The protein below binds the small molecule below.
Small molecule (SMILES): CC(=O)N[C@H]1[C@H](O[C@H]2[C@H](O)[C@@H](NC(C)=O)CO[C@@H]2CO)O[C@H](CO)[C@@H](O)[C@@H]1O

Binding-site contacts:
Ligand atom C1 contacts residue CYS847 of chain 1.C at 4.5 Å (hydrophobic).
Ligand atom C8 contacts residue GLU830 of chain 1.C at 3.6 Å.
Ligand atom O5 contacts residue ASN849 of chain 1.C at 2.3 Å (h-bond).
Ligand atom C8 contacts residue HIS865 of chain 1.C at 4.3 Å.
Ligand atom C7 contacts residue HIS865 of chain 1.C at 4.0 Å.
Ligand atom O6 contacts residue CYS847 of chain 1.C at 3.8 Å.
Ligand atom O3 contacts residue ARG853 of chain 1.C at 3.2 Å (salt-bridge).
Ligand atom C7 contacts residue THR851 of chain 1.C at 3.6 Å.
Ligand atom O6 contacts residue GLU830 of chain 1.C at 3.8 Å.
Ligand atom C7 contacts residue GLN845 of chain 1.C at 4.0 Å.
Ligand atom C8 contacts residue THR851 of chain 1.C at 3.4 Å.
Ligand atom C1 contacts residue ASN849 of chain 1.C at 1.4 Å.
Ligand atom C7 contacts residue ASN849 of chain 1.C at 3.4 Å.
Ligand atom O7 contacts residue GLU830 of chain 1.C at 4.4 Å.
Ligand atom C8 contacts residue ASN849 of chain 1.C at 3.5 Å.
Ligand atom O3 contacts residue HIS865 of chain 1.C at 4.4 Å.
Ligand atom O7 contacts residue ARG853 of chain 1.C at 3.6 Å (salt-bridge).
Ligand atom N2 contacts residue THR851 of chain 1.C at 3.1 Å (h-bond).
Ligand atom N2 contacts residue HIS865 of chain 1.C at 3.8 Å.
Ligand atom C5 contacts residue CYS847 of chain 1.C at 4.2 Å (hydrophobic).
Ligand atom C2 contacts residue ASN849 of chain 1.C at 2.5 Å.
Ligand atom N2 contacts residue ASN849 of chain 1.C at 2.9 Å (h-bond).
Ligand atom O5 contacts residue CYS847 of chain 1.C at 4.5 Å.
Ligand atom C2 contacts residue THR851 of chain 1.C at 4.0 Å.
Ligand atom C7 contacts residue ARG853 of chain 1.C at 3.8 Å.
Ligand atom O7 contacts residue GLN845 of chain 1.C at 3.6 Å (h-bond).
Ligand atom C5 contacts residue ASN849 of chain 1.C at 3.6 Å.
Ligand atom C3 contacts residue ASN849 of chain 1.C at 3.8 Å.
Ligand atom C1 contacts residue THR851 of chain 1.C at 4.0 Å.
Ligand atom C2 contacts residue ARG853 of chain 1.C at 3.9 Å.
Ligand atom N2 contacts residue ARG853 of chain 1.C at 4.2 Å.
Ligand atom O7 contacts residue ASN849 of chain 1.C at 4.3 Å.
Ligand atom C4 contacts residue ASN849 of chain 1.C at 4.2 Å.
Ligand atom C8 contacts residue GLN845 of chain 1.C at 3.8 Å.
Ligand atom C3 contacts residue ARG853 of chain 1.C at 4.1 Å.
Ligand atom C8 contacts residue ARG853 of chain 1.C at 4.5 Å.

Sequence of chain 1.C:
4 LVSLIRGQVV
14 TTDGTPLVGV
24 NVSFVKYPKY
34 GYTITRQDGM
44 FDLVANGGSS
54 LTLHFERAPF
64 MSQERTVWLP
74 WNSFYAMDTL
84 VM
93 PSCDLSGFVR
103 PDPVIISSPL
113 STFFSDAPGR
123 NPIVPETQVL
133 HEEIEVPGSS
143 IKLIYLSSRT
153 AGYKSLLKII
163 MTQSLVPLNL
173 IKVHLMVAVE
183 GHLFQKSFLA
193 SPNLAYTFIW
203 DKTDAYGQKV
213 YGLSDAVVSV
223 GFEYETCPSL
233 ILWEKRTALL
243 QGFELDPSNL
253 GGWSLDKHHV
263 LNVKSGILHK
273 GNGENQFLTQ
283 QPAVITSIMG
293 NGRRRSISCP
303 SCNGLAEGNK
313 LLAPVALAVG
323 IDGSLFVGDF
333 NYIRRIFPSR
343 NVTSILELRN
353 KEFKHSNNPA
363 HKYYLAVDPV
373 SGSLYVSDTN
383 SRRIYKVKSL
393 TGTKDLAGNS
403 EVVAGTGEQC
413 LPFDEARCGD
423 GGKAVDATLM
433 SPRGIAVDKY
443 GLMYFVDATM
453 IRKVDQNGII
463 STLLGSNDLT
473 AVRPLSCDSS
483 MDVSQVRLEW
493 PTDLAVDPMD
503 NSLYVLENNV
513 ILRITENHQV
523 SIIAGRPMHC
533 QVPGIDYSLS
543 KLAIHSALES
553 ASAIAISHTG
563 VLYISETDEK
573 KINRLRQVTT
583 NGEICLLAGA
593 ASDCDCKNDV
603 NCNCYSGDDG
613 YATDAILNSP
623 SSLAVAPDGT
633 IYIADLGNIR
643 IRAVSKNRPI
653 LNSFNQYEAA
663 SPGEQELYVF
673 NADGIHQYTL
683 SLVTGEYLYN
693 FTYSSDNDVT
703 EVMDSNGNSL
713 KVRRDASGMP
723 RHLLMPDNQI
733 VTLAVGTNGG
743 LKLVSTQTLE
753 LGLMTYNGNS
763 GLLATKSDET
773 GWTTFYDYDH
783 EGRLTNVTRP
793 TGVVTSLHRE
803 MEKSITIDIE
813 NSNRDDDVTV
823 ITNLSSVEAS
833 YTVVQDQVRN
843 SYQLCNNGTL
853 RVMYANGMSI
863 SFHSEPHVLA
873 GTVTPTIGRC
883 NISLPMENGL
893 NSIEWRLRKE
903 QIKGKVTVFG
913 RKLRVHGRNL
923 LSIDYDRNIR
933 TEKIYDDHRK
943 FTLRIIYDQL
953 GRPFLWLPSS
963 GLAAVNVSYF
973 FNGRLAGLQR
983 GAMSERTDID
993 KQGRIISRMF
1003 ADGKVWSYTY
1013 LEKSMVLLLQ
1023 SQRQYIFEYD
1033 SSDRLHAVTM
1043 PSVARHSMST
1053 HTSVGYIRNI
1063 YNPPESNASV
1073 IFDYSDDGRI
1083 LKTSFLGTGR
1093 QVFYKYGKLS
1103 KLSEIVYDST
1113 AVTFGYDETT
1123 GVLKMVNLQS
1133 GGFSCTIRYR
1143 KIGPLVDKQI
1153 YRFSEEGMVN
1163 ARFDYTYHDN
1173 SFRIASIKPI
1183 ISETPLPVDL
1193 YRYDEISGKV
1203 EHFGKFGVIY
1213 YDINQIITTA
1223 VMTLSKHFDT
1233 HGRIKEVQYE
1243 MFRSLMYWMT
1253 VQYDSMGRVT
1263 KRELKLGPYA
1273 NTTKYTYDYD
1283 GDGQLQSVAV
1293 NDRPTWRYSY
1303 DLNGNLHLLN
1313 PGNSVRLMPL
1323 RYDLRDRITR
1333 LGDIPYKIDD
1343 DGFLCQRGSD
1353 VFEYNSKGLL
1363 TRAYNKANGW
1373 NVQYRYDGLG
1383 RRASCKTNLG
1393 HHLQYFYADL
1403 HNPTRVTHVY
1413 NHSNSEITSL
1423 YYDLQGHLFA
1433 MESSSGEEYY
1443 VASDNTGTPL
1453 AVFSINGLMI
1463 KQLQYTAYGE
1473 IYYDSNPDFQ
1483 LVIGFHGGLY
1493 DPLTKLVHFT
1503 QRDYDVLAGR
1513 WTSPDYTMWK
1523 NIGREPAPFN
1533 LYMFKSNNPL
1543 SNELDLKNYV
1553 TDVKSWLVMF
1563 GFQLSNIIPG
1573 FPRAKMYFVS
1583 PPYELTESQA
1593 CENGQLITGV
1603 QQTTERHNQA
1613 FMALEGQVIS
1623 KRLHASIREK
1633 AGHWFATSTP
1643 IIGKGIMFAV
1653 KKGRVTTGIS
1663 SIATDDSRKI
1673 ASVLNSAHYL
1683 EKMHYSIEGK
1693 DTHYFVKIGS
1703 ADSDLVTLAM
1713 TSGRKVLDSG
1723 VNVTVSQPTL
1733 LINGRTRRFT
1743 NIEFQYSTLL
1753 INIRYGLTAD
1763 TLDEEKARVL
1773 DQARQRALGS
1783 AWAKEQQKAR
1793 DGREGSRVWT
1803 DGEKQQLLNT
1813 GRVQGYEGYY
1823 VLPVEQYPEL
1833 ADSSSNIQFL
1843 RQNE